Sequence of chain 1.C:
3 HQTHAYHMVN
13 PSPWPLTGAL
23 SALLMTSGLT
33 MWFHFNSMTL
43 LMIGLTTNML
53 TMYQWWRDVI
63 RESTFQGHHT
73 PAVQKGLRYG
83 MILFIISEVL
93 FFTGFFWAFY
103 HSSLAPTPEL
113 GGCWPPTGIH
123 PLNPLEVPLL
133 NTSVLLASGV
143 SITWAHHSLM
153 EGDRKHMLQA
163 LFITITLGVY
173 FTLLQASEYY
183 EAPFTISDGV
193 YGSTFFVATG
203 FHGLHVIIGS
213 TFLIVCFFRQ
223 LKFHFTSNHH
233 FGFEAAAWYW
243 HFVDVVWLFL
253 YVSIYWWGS

Sequence of chain 1.A:
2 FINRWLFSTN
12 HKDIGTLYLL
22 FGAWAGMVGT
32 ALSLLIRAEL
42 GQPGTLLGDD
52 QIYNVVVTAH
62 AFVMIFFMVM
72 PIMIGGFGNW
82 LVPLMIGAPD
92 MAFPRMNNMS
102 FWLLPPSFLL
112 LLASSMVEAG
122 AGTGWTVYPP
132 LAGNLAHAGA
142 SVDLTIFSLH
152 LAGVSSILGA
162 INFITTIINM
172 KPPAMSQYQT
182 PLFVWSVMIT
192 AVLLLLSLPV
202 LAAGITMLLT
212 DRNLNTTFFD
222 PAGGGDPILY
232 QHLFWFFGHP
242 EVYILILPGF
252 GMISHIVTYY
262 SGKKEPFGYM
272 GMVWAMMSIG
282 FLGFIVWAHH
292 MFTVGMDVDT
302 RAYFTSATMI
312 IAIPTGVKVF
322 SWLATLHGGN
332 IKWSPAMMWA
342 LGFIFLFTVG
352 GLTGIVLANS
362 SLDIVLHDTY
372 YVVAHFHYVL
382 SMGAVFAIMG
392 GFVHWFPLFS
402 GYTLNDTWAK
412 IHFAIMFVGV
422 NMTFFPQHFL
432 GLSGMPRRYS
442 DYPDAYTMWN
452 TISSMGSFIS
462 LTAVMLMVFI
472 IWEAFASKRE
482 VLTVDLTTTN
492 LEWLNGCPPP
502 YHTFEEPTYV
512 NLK

Sequence of chain 1.J:
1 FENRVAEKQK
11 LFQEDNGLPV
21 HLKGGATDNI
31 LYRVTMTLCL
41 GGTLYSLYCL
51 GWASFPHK

Binding-site contacts:
Ligand atom C57 contacts residue TYR48 of chain 1.J at 3.9 Å (hydrophobic).
Ligand atom C31 contacts residue THR32 of chain 1.C at 4.3 Å.
Ligand atom O55 contacts residue TRP52 of chain 1.J at 3.9 Å.
Ligand atom O55 contacts residue PHE37 of chain 1.C at 4.0 Å.
Ligand atom C22 contacts residue CYS49 of chain 1.J at 3.7 Å (hydrophobic).
Ligand atom C18 contacts residue TRP52 of chain 1.J at 3.9 Å (hydrophobic).
Ligand atom C43 contacts residue LEU50 of chain 1.J at 3.7 Å (hydrophobic).
Ligand atom O49 contacts residue MET33 of chain 1.C at 3.8 Å.
Ligand atom C37 contacts residue SER29 of chain 1.C at 4.0 Å.
Ligand atom C18 contacts residue PHE37 of chain 1.C at 3.5 Å (hydrophobic).
Ligand atom C31 contacts residue LEU145 of chain 1.A at 4.2 Å (hydrophobic).
Ligand atom C57 contacts residue TRP52 of chain 1.J at 3.9 Å (hydrophobic).
Ligand atom C19 contacts residue MET33 of chain 1.C at 3.3 Å (hydrophobic).
Ligand atom C19 contacts residue PHE37 of chain 1.C at 3.5 Å (hydrophobic).
Ligand atom O16 contacts residue CYS49 of chain 1.J at 3.6 Å.
Ligand atom C28 contacts residue SER29 of chain 1.C at 4.2 Å.
Ligand atom C37 contacts residue LEU50 of chain 1.J at 4.2 Å (hydrophobic).
Ligand atom C19 contacts residue CYS49 of chain 1.J at 4.3 Å (hydrophobic).
Ligand atom O49 contacts residue TYR45 of chain 1.J at 4.1 Å.
Ligand atom C40 contacts residue SER46 of chain 1.J at 3.5 Å.
Ligand atom O49 contacts residue SER39 of chain 1.C at 3.7 Å.
Ligand atom C22 contacts residue PHE37 of chain 1.C at 4.0 Å (hydrophobic).
Ligand atom C43 contacts residue LEU110 of chain 1.A at 4.3 Å (hydrophobic).
Ligand atom C3 contacts residue TRP52 of chain 1.J at 4.2 Å (hydrophobic).
Ligand atom O16 contacts residue TRP52 of chain 1.J at 4.1 Å.
Ligand atom C18 contacts residue CYS49 of chain 1.J at 4.2 Å (hydrophobic).
Ligand atom C40 contacts residue SER29 of chain 1.C at 3.9 Å.
Ligand atom C34 contacts residue LEU50 of chain 1.J at 3.6 Å (hydrophobic).
Ligand atom C25 contacts residue MET33 of chain 1.C at 4.2 Å (hydrophobic).
Ligand atom O61 contacts residue TRP52 of chain 1.J at 4.3 Å.
Ligand atom C6 contacts residue CYS49 of chain 1.J at 4.0 Å (hydrophobic).
Ligand atom C43 contacts residue SER46 of chain 1.J at 4.2 Å.
Ligand atom C40 contacts residue LEU50 of chain 1.J at 3.6 Å (hydrophobic).
Ligand atom C22 contacts residue MET33 of chain 1.C at 3.8 Å (hydrophobic).
Ligand atom C25 contacts residue PHE37 of chain 1.C at 3.3 Å (hydrophobic).
Ligand atom C43 contacts residue ALA114 of chain 1.A at 4.2 Å (hydrophobic).
Ligand atom O16 contacts residue MET33 of chain 1.C at 4.3 Å.
Ligand atom C37 contacts residue LEU145 of chain 1.A at 4.2 Å (hydrophobic).
Ligand atom O5 contacts residue TRP52 of chain 1.J at 3.7 Å.
Ligand atom O61 contacts residue TYR48 of chain 1.J at 2.9 Å (h-bond).

A small-molecule ligand and the protein it binds are described below.
Small molecule (SMILES): CCCCCCCCCCO[C@@H]1O[C@H](CO)[C@@H](O[C@H]2O[C@H](CO)[C@@H](O)[C@H](O)[C@H]2O)[C@H](O)[C@H]1O